Binding-site contacts:
Ligand atom N13 contacts residue 5571 of chain 2.H at 0.8 Å.
Ligand atom N10 contacts residue PRO105 of chain 2.A at 2.7 Å (h-bond).
Ligand atom C4 contacts residue 5571 of chain 2.H at 0.8 Å.
Ligand atom C5 contacts residue 5571 of chain 2.H at 1.5 Å.
Ligand atom O28 contacts residue 5571 of chain 2.H at 1.9 Å (h-bond).
Ligand atom C27 contacts residue PRO105 of chain 2.A at 3.4 Å (hydrophobic).
Ligand atom O22 contacts residue 5571 of chain 2.H at 1.0 Å.
Ligand atom C2 contacts residue 5571 of chain 2.H at 0.8 Å.
Ligand atom C18 contacts residue 5571 of chain 2.H at 1.4 Å.
Ligand atom F20 contacts residue 5571 of chain 2.H at 2.5 Å.
Ligand atom C15 contacts residue 5571 of chain 2.H at 0.8 Å.
Ligand atom N14 contacts residue 5571 of chain 2.H at 0.7 Å.
Ligand atom O28 contacts residue LYS104 of chain 2.A at 3.4 Å.
Ligand atom F19 contacts residue PHE106 of chain 1.A at 2.8 Å.
Ligand atom C16 contacts residue 5571 of chain 2.H at 0.6 Å.
Ligand atom O24 contacts residue GLY219 of chain 1.A at 2.8 Å (h-bond).
Ligand atom F19 contacts residue 5571 of chain 2.H at 1.6 Å.
Ligand atom C26 contacts residue LEU239 of chain 2.A at 3.0 Å (hydrophobic).
Ligand atom C1 contacts residue PRO105 of chain 2.A at 3.4 Å (hydrophobic).
Ligand atom C9 contacts residue PRO105 of chain 2.A at 3.3 Å (hydrophobic).
Ligand atom F19 contacts residue MET107 of chain 1.A at 2.8 Å.
Ligand atom C23 contacts residue 5571 of chain 2.H at 1.6 Å.
Ligand atom O24 contacts residue LYS218 of chain 1.A at 3.2 Å.
Ligand atom O24 contacts residue 5571 of chain 2.H at 2.1 Å.
Ligand atom C12 contacts residue 5571 of chain 2.H at 0.8 Å.
Ligand atom C6 contacts residue 5571 of chain 2.H at 0.7 Å.
Ligand atom C17 contacts residue 5571 of chain 2.H at 1.3 Å.
Ligand atom S11 contacts residue 5571 of chain 2.H at 1.0 Å (h-bond).
Ligand atom C27 contacts residue 5571 of chain 2.H at 1.7 Å.
Ligand atom F21 contacts residue SER217 of chain 2.A at 2.9 Å.
Ligand atom C26 contacts residue 5571 of chain 2.H at 2.3 Å.
Ligand atom C7 contacts residue 5571 of chain 2.H at 1.4 Å.
Ligand atom N10 contacts residue 5571 of chain 2.H at 1.1 Å.
Ligand atom F21 contacts residue 5571 of chain 2.H at 1.6 Å.
Ligand atom C25 contacts residue 5571 of chain 2.H at 1.0 Å.
Ligand atom C1 contacts residue 5571 of chain 2.H at 0.8 Å.
Ligand atom C16 contacts residue PRO105 of chain 1.A at 3.4 Å (hydrophobic).
Ligand atom F20 contacts residue PHE106 of chain 1.A at 3.4 Å.
Ligand atom C3 contacts residue 5571 of chain 2.H at 0.8 Å.
Ligand atom C9 contacts residue 5571 of chain 2.H at 0.6 Å.

Sequence of chain 1.A:
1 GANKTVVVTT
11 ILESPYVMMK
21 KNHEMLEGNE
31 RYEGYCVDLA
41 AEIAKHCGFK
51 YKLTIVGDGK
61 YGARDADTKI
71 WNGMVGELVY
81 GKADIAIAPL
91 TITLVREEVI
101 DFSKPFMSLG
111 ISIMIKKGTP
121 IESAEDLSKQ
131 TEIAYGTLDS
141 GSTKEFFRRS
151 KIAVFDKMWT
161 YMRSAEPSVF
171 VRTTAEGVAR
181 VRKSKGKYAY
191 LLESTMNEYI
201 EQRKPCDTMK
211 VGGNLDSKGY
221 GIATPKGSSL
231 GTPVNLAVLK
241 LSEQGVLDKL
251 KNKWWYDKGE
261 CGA

Sequence of chain 2.A:
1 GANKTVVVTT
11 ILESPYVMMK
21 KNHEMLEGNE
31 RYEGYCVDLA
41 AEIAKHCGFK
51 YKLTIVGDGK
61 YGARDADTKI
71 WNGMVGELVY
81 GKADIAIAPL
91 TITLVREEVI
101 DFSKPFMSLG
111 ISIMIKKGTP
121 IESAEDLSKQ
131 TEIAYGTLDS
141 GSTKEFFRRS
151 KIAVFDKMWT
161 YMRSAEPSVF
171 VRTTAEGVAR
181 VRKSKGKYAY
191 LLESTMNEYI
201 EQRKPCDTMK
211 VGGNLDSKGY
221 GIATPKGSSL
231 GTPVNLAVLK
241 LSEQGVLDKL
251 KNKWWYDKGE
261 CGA

The small molecule below binds the protein below.
Small molecule (SMILES): CC(C)S(=O)(=O)NC[C@@H](C)c1ccc(-n2cc(CO)c(C(F)(F)F)n2)cc1